Binding-site contacts:
Ligand atom O6 contacts residue GLU40 of chain 1.B at 3.6 Å (salt-bridge).
Ligand atom C5 contacts residue ASN125 of chain 1.B at 3.6 Å.
Ligand atom O7 contacts residue ASN113 of chain 1.B at 3.6 Å.
Ligand atom C8 contacts residue ASN125 of chain 1.B at 4.1 Å.
Ligand atom O5 contacts residue ASN113 of chain 1.B at 3.5 Å.
Ligand atom O7 contacts residue ASN125 of chain 1.B at 3.0 Å (h-bond).
Ligand atom C6 contacts residue GLU40 of chain 1.B at 4.5 Å.
Ligand atom C6 contacts residue ASN113 of chain 1.B at 4.5 Å.
Ligand atom C1 contacts residue ASN125 of chain 1.B at 1.4 Å.
Ligand atom C2 contacts residue ASN125 of chain 1.B at 2.3 Å.
Ligand atom O3 contacts residue LYS115 of chain 1.B at 3.6 Å.
Ligand atom C7 contacts residue ASN125 of chain 1.B at 3.0 Å.
Ligand atom O5 contacts residue ASN125 of chain 1.B at 2.3 Å (h-bond).
Ligand atom C1 contacts residue ASN113 of chain 1.B at 3.9 Å.
Ligand atom C4 contacts residue ASN125 of chain 1.B at 4.1 Å.
Ligand atom C3 contacts residue ASN125 of chain 1.B at 3.7 Å.
Ligand atom N2 contacts residue ASN125 of chain 1.B at 2.9 Å (h-bond).
Ligand atom O7 contacts residue LYS115 of chain 1.B at 4.3 Å.
Ligand atom O6 contacts residue ASN113 of chain 1.B at 3.2 Å.

Sequence of chain 1.B:
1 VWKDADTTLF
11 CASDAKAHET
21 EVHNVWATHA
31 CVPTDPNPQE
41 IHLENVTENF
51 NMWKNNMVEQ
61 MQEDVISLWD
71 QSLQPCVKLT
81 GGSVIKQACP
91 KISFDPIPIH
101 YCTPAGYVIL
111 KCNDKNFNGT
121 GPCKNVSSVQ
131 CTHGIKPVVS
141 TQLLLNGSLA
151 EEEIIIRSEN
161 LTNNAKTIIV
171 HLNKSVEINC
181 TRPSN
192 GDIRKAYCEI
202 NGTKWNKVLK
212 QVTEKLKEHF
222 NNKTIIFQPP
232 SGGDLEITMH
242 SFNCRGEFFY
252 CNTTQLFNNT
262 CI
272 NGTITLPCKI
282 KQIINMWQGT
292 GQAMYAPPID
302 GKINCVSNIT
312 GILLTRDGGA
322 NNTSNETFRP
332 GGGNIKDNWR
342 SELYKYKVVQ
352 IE

A protein and the small-molecule ligand that binds it are described below.
Small molecule (SMILES): CC(=O)N[C@@H]1[C@@H](O)[C@H](O)[C@@H](CO)O[C@H]1O